Binding-site contacts:
Ligand atom C3 contacts residue HEZ1 of chain 1.F at 4.0 Å.
Ligand atom O1 contacts residue HEZ1 of chain 1.F at 3.8 Å.
Ligand atom C3 contacts residue ASP86 of chain 1.A at 3.4 Å.
Ligand atom C2 contacts residue LYS126 of chain 1.A at 3.6 Å.
Ligand atom O3 contacts residue HEZ1 of chain 1.F at 3.5 Å (h-bond).
Ligand atom O1 contacts residue ASP86 of chain 1.A at 4.4 Å.
Ligand atom C3 contacts residue LYS126 of chain 1.A at 4.0 Å.
Ligand atom C1 contacts residue ASP86 of chain 1.A at 3.6 Å.
Ligand atom C2 contacts residue ASP86 of chain 1.A at 4.1 Å.
Ligand atom O3 contacts residue LYS126 of chain 1.A at 4.3 Å.
Ligand atom C3 contacts residue GLY87 of chain 1.A at 4.1 Å.

A small-molecule ligand and the protein it binds are described below.
Small molecule (SMILES): OCCCO

Sequence of chain 1.A:
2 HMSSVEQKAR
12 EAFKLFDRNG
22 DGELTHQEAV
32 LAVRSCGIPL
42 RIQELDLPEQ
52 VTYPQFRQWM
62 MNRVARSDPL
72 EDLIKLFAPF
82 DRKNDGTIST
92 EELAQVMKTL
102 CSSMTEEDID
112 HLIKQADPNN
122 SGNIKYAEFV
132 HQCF